This small molecule binds to this protein.
Small molecule (SMILES): CC(C)CCC[C@@H](C)[C@H]1CC[C@H]2[C@@H]3CC=C4C[C@@H](O)CC[C@]4(C)[C@H]3CC[C@]12C

Binding-site contacts:
Ligand atom C23 contacts residue ILE302 of chain 1.B at 4.3 Å (hydrophobic).
Ligand atom C7 contacts residue ALA348 of chain 1.B at 3.7 Å (hydrophobic).
Ligand atom C27 contacts residue VAL340 of chain 1.B at 3.6 Å (hydrophobic).
Ligand atom C3 contacts residue ILE291 of chain 1.B at 4.0 Å (hydrophobic).
Ligand atom C22 contacts residue ILE302 of chain 1.B at 4.2 Å (hydrophobic).
Ligand atom C18 contacts residue VAL347 of chain 1.B at 3.8 Å (hydrophobic).
Ligand atom C5 contacts residue ILE291 of chain 1.B at 4.4 Å (hydrophobic).
Ligand atom C6 contacts residue ALA348 of chain 1.B at 4.2 Å (hydrophobic).
Ligand atom C19 contacts residue MET351 of chain 1.B at 4.2 Å (hydrophobic).
Ligand atom C26 contacts residue LEU343 of chain 1.B at 4.4 Å (hydrophobic).
Ligand atom C27 contacts residue ALA344 of chain 1.B at 4.1 Å (hydrophobic).
Ligand atom C6 contacts residue ALA353 of chain 1.B at 4.0 Å (hydrophobic).
Ligand atom O1 contacts residue ALA290 of chain 1.B at 4.2 Å.
Ligand atom C21 contacts residue ILE302 of chain 1.B at 3.9 Å (hydrophobic).
Ligand atom C6 contacts residue ILE291 of chain 1.B at 3.7 Å (hydrophobic).
Ligand atom C2 contacts residue HIS292 of chain 1.B at 3.8 Å.
Ligand atom C3 contacts residue ALA290 of chain 1.B at 4.2 Å (hydrophobic).
Ligand atom C15 contacts residue ALA344 of chain 1.B at 3.6 Å (hydrophobic).
Ligand atom C1 contacts residue ILE291 of chain 1.B at 4.0 Å (hydrophobic).
Ligand atom O1 contacts residue HIS292 of chain 1.B at 2.6 Å (h-bond).
Ligand atom C4 contacts residue ALA290 of chain 1.B at 4.2 Å (hydrophobic).
Ligand atom C17 contacts residue ILE299 of chain 1.B at 4.4 Å (hydrophobic).
Ligand atom C16 contacts residue VAL347 of chain 1.B at 4.0 Å (hydrophobic).
Ligand atom C16 contacts residue ALA344 of chain 1.B at 3.7 Å (hydrophobic).
Ligand atom C1 contacts residue PHE294 of chain 1.B at 3.4 Å (hydrophobic).
Ligand atom C15 contacts residue ALA348 of chain 1.B at 4.0 Å (hydrophobic).
Ligand atom C2 contacts residue PHE294 of chain 1.B at 3.7 Å (hydrophobic).
Ligand atom C25 contacts residue LEU343 of chain 1.B at 4.1 Å (hydrophobic).
Ligand atom C12 contacts residue ILE298 of chain 1.B at 4.3 Å (hydrophobic).
Ligand atom C7 contacts residue ILE291 of chain 1.B at 3.6 Å (hydrophobic).
Ligand atom C2 contacts residue ILE291 of chain 1.B at 4.3 Å (hydrophobic).
Ligand atom C27 contacts residue LEU343 of chain 1.B at 3.7 Å (hydrophobic).
Ligand atom C15 contacts residue VAL347 of chain 1.B at 3.8 Å (hydrophobic).
Ligand atom C21 contacts residue ILE298 of chain 1.B at 3.8 Å (hydrophobic).
Ligand atom C3 contacts residue HIS292 of chain 1.B at 3.4 Å.

Sequence of chain 1.B:
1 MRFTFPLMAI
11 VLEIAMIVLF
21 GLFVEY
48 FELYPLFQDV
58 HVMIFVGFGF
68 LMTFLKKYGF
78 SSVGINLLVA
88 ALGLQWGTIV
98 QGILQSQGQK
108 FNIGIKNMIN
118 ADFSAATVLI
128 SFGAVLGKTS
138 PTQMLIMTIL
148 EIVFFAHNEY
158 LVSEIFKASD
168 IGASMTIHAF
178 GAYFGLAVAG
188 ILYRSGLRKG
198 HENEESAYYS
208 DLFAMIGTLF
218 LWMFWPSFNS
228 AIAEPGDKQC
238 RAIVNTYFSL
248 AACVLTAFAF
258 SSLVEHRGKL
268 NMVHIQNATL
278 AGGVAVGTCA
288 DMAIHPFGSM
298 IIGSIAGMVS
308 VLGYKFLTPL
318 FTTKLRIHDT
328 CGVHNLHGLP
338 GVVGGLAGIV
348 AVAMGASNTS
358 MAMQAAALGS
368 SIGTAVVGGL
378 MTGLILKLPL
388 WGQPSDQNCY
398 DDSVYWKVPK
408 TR